The small molecule below binds the protein below.
Small molecule (SMILES): Cc1cccc(-c2ccc(OCCCCCN3CCN(c4ccncc4)C3=O)cc2)c1

Sequence of chain 5.C:
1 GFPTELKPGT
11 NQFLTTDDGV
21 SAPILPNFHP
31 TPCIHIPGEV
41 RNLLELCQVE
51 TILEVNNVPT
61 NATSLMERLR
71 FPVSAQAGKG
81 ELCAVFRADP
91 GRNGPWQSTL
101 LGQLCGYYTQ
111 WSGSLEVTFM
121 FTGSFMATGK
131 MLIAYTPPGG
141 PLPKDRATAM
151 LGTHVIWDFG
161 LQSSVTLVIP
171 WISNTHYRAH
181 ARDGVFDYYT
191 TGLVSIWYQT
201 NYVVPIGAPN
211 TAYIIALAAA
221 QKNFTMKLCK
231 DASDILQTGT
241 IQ

Sequence of chain 5.A:
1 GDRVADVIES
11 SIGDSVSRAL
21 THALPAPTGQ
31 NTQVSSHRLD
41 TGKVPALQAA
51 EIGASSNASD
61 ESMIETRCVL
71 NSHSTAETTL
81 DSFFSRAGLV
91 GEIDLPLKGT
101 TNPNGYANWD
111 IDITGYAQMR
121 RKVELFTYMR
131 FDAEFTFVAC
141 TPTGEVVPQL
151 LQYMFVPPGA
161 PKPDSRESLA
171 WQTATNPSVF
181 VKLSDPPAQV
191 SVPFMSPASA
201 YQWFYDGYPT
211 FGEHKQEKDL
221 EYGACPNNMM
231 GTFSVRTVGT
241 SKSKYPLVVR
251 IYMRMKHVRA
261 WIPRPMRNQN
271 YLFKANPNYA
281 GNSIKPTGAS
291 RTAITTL

Binding-site contacts:
Ligand atom OAB contacts residue ILE113 of chain 5.A at 3.2 Å (h-bond).
Ligand atom NBE contacts residue ASN228 of chain 5.A at 3.9 Å.
Ligand atom CAT contacts residue TYR201 of chain 5.A at 3.5 Å (hydrophobic).
Ligand atom OAW contacts residue ILE111 of chain 5.A at 3.6 Å.
Ligand atom CAM contacts residue ILE24 of chain 5.C at 3.7 Å (hydrophobic).
Ligand atom CAX contacts residue TRP203 of chain 5.A at 3.6 Å (hydrophobic).
Ligand atom CAU contacts residue ASN228 of chain 5.A at 3.6 Å.
Ligand atom CBC contacts residue TRP203 of chain 5.A at 3.2 Å (hydrophobic).
Ligand atom CAI contacts residue ASP112 of chain 5.A at 3.5 Å.
Ligand atom CAY contacts residue PHE155 of chain 5.A at 3.8 Å (hydrophobic).
Ligand atom CAP contacts residue ILE111 of chain 5.A at 3.8 Å (hydrophobic).
Ligand atom CAG contacts residue PHE137 of chain 5.A at 3.7 Å (hydrophobic).
Ligand atom CAL contacts residue ILE111 of chain 5.A at 3.6 Å (hydrophobic).
Ligand atom CAE contacts residue ASP112 of chain 5.A at 3.7 Å.
Ligand atom CAK contacts residue MET195 of chain 5.A at 3.6 Å (hydrophobic).
Ligand atom CAJ contacts residue ILE111 of chain 5.A at 3.3 Å (hydrophobic).
Ligand atom OAB contacts residue ASP112 of chain 5.A at 3.5 Å.
Ligand atom CAM contacts residue VAL192 of chain 5.A at 3.3 Å (hydrophobic).
Ligand atom CAC contacts residue PHE233 of chain 5.A at 3.1 Å (hydrophobic).
Ligand atom CAD contacts residue GLN202 of chain 5.A at 3.5 Å.
Ligand atom CAU contacts residue TYR201 of chain 5.A at 3.8 Å (hydrophobic).
Ligand atom CAN contacts residue PHE155 of chain 5.A at 3.6 Å (hydrophobic).
Ligand atom NBE contacts residue TRP203 of chain 5.A at 3.2 Å.
Ligand atom CAZ contacts residue MET195 of chain 5.A at 3.9 Å (hydrophobic).
Ligand atom CAI contacts residue TRP203 of chain 5.A at 3.6 Å (hydrophobic).
Ligand atom OAW contacts residue MET195 of chain 5.A at 3.5 Å.
Ligand atom CAH contacts residue TRP203 of chain 5.A at 3.5 Å (hydrophobic).
Ligand atom CAC contacts residue PHE137 of chain 5.A at 3.8 Å (hydrophobic).
Ligand atom CAD contacts residue ASN228 of chain 5.A at 3.5 Å.
Ligand atom CAA contacts residue ILE24 of chain 5.C at 3.8 Å (hydrophobic).
Ligand atom CAE contacts residue THR114 of chain 5.A at 3.5 Å.
Ligand atom CAU contacts residue TRP203 of chain 5.A at 3.7 Å (hydrophobic).
Ligand atom CBC contacts residue ASN228 of chain 5.A at 3.9 Å.
Ligand atom CAR contacts residue PHE135 of chain 5.A at 3.4 Å (hydrophobic).
Ligand atom CAG contacts residue PHE233 of chain 5.A at 3.2 Å (hydrophobic).
Ligand atom CAA contacts residue PRO177 of chain 5.A at 3.8 Å (hydrophobic).
Ligand atom CAH contacts residue ASN228 of chain 5.A at 3.2 Å.
Ligand atom CAK contacts residue VAL192 of chain 5.A at 3.1 Å (hydrophobic).
Ligand atom CAH contacts residue GLN202 of chain 5.A at 3.7 Å.
Ligand atom CAI contacts residue THR114 of chain 5.A at 3.8 Å.

Sequence of chain 6.C:
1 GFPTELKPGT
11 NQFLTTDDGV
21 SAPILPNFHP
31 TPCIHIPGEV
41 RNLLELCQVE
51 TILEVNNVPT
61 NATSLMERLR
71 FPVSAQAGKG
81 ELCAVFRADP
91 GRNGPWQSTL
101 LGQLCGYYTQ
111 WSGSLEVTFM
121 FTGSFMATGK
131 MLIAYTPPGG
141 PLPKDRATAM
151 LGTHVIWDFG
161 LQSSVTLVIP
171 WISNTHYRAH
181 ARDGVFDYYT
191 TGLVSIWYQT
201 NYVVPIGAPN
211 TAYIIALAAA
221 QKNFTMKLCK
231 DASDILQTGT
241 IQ